Sequence of chain 1.D:
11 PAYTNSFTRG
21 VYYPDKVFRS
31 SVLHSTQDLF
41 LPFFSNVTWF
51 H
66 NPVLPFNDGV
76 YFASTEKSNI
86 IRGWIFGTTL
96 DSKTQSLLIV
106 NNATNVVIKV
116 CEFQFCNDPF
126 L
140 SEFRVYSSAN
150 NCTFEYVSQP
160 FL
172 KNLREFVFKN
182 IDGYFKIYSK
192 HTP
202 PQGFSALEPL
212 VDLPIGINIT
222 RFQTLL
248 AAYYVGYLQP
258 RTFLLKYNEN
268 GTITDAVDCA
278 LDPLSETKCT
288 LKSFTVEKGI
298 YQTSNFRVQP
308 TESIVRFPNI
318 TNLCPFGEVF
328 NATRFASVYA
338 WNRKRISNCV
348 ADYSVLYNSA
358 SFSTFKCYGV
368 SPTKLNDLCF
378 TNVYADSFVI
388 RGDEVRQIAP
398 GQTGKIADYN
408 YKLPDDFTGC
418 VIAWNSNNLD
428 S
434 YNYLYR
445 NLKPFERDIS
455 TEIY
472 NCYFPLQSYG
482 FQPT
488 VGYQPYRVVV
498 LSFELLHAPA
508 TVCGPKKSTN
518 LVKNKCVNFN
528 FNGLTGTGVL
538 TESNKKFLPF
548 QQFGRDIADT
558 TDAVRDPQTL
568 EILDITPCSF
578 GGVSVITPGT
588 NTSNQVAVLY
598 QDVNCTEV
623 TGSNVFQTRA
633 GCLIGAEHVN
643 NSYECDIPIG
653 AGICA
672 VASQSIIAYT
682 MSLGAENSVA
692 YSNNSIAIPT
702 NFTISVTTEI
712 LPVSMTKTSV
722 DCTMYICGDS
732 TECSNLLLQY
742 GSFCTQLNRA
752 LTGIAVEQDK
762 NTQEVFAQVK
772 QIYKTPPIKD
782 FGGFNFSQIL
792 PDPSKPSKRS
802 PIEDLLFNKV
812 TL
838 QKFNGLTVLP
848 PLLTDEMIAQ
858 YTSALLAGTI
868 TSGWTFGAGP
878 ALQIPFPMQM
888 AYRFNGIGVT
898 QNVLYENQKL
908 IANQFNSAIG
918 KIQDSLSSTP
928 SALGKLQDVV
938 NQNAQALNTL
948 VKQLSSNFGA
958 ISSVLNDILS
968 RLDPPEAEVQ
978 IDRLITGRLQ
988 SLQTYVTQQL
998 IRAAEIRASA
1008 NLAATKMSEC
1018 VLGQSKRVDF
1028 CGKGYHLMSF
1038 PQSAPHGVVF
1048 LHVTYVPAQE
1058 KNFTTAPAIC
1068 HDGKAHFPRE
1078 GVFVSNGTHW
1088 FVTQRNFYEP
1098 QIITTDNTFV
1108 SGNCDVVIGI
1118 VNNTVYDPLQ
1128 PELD

A small-molecule ligand and the protein it binds are described below.
Small molecule (SMILES): CC(=O)N[C@@H]1[C@@H](O)[C@H](O)[C@@H](CO)O[C@H]1O

Binding-site contacts:
Ligand atom O5 contacts residue ASN267 of chain 1.E at 2.4 Å (h-bond).
Ligand atom N2 contacts residue ASN265 of chain 1.E at 4.0 Å.
Ligand atom O6 contacts residue LYS543 of chain 1.D at 4.5 Å.
Ligand atom N2 contacts residue ASN267 of chain 1.E at 2.9 Å (h-bond).
Ligand atom C5 contacts residue ASN267 of chain 1.E at 3.7 Å.
Ligand atom C7 contacts residue ASN265 of chain 1.E at 4.0 Å.
Ligand atom C7 contacts residue ASN267 of chain 1.E at 3.9 Å.
Ligand atom C1 contacts residue ASN267 of chain 1.E at 1.4 Å.
Ligand atom O7 contacts residue ASN267 of chain 1.E at 4.4 Å.
Ligand atom C3 contacts residue ASN267 of chain 1.E at 3.8 Å.
Ligand atom C2 contacts residue ASN267 of chain 1.E at 2.5 Å.
Ligand atom C8 contacts residue ASN265 of chain 1.E at 3.3 Å.
Ligand atom C4 contacts residue ASN267 of chain 1.E at 4.2 Å.

Sequence of chain 1.E:
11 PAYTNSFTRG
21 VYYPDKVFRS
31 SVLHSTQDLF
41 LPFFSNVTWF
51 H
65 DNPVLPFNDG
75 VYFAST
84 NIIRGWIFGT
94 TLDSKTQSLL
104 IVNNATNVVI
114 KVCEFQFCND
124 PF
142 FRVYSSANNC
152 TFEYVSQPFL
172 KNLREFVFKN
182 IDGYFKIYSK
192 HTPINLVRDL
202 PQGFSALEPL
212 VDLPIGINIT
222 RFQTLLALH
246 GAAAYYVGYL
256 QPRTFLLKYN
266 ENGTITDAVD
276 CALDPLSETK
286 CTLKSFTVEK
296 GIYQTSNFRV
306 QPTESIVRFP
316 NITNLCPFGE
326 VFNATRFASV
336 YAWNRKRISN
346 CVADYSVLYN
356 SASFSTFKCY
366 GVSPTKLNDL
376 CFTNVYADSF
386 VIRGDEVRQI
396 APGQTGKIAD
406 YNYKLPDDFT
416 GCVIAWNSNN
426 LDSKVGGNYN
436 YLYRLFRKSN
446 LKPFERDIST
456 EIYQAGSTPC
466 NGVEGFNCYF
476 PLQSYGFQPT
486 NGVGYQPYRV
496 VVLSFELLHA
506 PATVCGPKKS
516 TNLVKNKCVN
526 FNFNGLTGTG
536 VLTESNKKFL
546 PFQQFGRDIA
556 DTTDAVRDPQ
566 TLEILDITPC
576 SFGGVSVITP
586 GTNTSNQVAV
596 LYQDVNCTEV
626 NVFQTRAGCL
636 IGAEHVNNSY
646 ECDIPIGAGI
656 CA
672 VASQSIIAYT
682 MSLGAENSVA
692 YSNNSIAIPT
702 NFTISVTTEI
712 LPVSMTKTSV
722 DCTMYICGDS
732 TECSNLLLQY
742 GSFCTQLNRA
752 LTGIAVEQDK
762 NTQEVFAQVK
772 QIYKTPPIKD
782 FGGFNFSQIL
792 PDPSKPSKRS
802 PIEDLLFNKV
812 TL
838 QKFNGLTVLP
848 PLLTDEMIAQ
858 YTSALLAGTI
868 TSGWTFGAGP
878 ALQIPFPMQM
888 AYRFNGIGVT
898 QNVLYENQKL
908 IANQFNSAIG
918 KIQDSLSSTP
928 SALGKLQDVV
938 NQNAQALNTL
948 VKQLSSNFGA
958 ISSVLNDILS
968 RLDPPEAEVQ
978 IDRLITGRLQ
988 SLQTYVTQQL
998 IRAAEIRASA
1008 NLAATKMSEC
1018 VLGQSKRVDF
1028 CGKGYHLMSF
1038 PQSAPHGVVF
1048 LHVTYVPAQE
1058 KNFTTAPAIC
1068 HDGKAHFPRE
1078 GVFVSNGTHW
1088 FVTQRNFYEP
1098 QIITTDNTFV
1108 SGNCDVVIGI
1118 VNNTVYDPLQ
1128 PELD